Binding-site contacts:
Ligand atom O6B contacts residue LEU62 of chain 3.D at 4.0 Å.
Ligand atom C3 contacts residue ARG157 of chain 3.D at 3.7 Å.
Ligand atom O5 contacts residue ARG157 of chain 3.D at 3.8 Å.
Ligand atom C6 contacts residue LEU62 of chain 3.D at 3.5 Å (hydrophobic).
Ligand atom O3 contacts residue ARG157 of chain 3.D at 3.3 Å (salt-bridge).
Ligand atom O6B contacts residue LYS156 of chain 3.D at 3.3 Å.
Ligand atom O6A contacts residue HIS155 of chain 3.D at 3.8 Å.
Ligand atom C4 contacts residue LYS156 of chain 3.D at 4.0 Å.
Ligand atom OAF contacts residue ARG157 of chain 3.D at 2.8 Å (salt-bridge).
Ligand atom OAF contacts residue ALA158 of chain 3.D at 3.3 Å.
Ligand atom C3 contacts residue LYS156 of chain 3.D at 4.0 Å.
Ligand atom C5 contacts residue LEU62 of chain 3.D at 3.8 Å (hydrophobic).
Ligand atom OAH contacts residue LEU2 of chain 3.D at 2.8 Å (h-bond).
Ligand atom SAG contacts residue THR4 of chain 3.D at 3.9 Å.
Ligand atom O6A contacts residue SER93 of chain 3.D at 3.2 Å.
Ligand atom C6 contacts residue HIS94 of chain 3.D at 3.9 Å.
Ligand atom O3 contacts residue ALA158 of chain 3.D at 3.0 Å (h-bond).
Ligand atom C3 contacts residue ALA158 of chain 3.D at 4.0 Å (hydrophobic).
Ligand atom OAF contacts residue THR4 of chain 3.D at 2.9 Å (h-bond).
Ligand atom O4 contacts residue HIS155 of chain 3.D at 3.5 Å (h-bond).
Ligand atom SAG contacts residue ARG157 of chain 3.D at 3.6 Å (salt-bridge).
Ligand atom O6A contacts residue HIS94 of chain 3.D at 3.2 Å (h-bond).
Ligand atom C6 contacts residue HIS155 of chain 3.D at 3.4 Å.
Ligand atom C2 contacts residue ALA158 of chain 3.D at 3.7 Å (hydrophobic).
Ligand atom O6A contacts residue LEU62 of chain 3.D at 3.4 Å.
Ligand atom O6B contacts residue HIS155 of chain 3.D at 3.3 Å (h-bond).
Ligand atom O5 contacts residue LYS156 of chain 3.D at 3.4 Å.
Ligand atom O5 contacts residue HIS155 of chain 3.D at 3.6 Å.
Ligand atom OAH contacts residue ARG157 of chain 3.D at 3.1 Å (salt-bridge).
Ligand atom O6B contacts residue ARG157 of chain 3.D at 3.3 Å (salt-bridge).
Ligand atom C6 contacts residue SER93 of chain 3.D at 4.0 Å.
Ligand atom O4 contacts residue LYS156 of chain 3.D at 3.5 Å.
Ligand atom O3 contacts residue LYS156 of chain 3.D at 3.0 Å.
Ligand atom O4 contacts residue SER93 of chain 3.D at 3.0 Å (h-bond).
Ligand atom O5B contacts residue LYS156 of chain 3.D at 3.3 Å.
Ligand atom OBI contacts residue LYS156 of chain 3.D at 4.0 Å.
Ligand atom OAH contacts residue ASP3 of chain 3.D at 4.0 Å.
Ligand atom C5 contacts residue HIS155 of chain 3.D at 4.0 Å.
Ligand atom OAH contacts residue THR4 of chain 3.D at 3.7 Å.
Ligand atom O6B contacts residue HIS94 of chain 3.D at 4.0 Å.

Sequence of chain 3.D:
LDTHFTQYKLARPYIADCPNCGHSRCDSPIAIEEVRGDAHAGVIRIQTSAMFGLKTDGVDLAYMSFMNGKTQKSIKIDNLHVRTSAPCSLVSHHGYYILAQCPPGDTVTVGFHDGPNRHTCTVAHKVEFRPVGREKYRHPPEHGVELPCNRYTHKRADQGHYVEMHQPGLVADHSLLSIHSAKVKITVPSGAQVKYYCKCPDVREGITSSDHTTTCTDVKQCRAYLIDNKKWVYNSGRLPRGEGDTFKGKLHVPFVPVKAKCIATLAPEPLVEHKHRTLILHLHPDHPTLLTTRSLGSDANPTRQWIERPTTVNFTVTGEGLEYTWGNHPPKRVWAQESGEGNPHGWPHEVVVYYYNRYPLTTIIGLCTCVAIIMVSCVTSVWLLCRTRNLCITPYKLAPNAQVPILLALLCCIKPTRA

This protein binds this small molecule.
Small molecule (SMILES): O=C(O)[C@@H]1O[C@H](O[C@H]2[C@@H](OS(=O)(=O)O)O[C@@H](O)[C@H](NS(=O)(=O)O)[C@H]2O)[C@@H](OS(=O)(=O)O)[C@H](O)[C@@H]1O